A protein and the small-molecule ligand that binds it are described below.
Small molecule (SMILES): CCCC[C@@H](N)[C@H](O)C(=O)N[C@@H](C)C(=O)N[C@H](C=O)CC(C)C

Binding-site contacts:
Ligand atom CD1 contacts residue HIS63 of chain 1.A at 3.6 Å.
Ligand atom O1 contacts residue CO1 of chain 1.C at 2.1 Å.
Ligand atom CA contacts residue ASP97 of chain 1.A at 3.7 Å.
Ligand atom CA contacts residue CO1 of chain 1.D at 3.1 Å.
Ligand atom O1 contacts residue ASP97 of chain 1.A at 3.2 Å (salt-bridge).
Ligand atom O1 contacts residue GLU204 of chain 1.A at 2.7 Å (salt-bridge).
Ligand atom N contacts residue HIS178 of chain 1.A at 4.0 Å.
Ligand atom O contacts residue CO1 of chain 1.C at 2.5 Å.
Ligand atom CB contacts residue CYS169 of chain 1.A at 3.1 Å (hydrophobic).
Ligand atom O contacts residue HIS171 of chain 1.A at 2.9 Å (h-bond).
Ligand atom CD contacts residue CYS70 of chain 1.A at 3.9 Å (hydrophobic).
Ligand atom C contacts residue TYR168 of chain 1.A at 3.5 Å (hydrophobic).
Ligand atom CA contacts residue CO1 of chain 1.C at 3.7 Å.
Ligand atom O contacts residue HIS79 of chain 1.A at 3.0 Å (h-bond).
Ligand atom O contacts residue ASP108 of chain 1.A at 3.6 Å.
Ligand atom C contacts residue GLU204 of chain 1.A at 3.5 Å.
Ligand atom C contacts residue HIS178 of chain 1.A at 3.5 Å.
Ligand atom C1 contacts residue CO1 of chain 1.C at 2.9 Å.
Ligand atom O1 contacts residue GLU235 of chain 1.A at 2.8 Å (salt-bridge).
Ligand atom C1 contacts residue CO1 of chain 1.D at 2.8 Å.
Ligand atom CE contacts residue TYR62 of chain 1.A at 3.9 Å (hydrophobic).
Ligand atom N contacts residue GLU204 of chain 1.A at 3.8 Å.
Ligand atom O1 contacts residue ASP108 of chain 1.A at 2.9 Å (salt-bridge).
Ligand atom CA contacts residue ASP108 of chain 1.A at 3.8 Å.
Ligand atom N contacts residue CO1 of chain 1.D at 2.4 Å.
Ligand atom C1 contacts residue GLU204 of chain 1.A at 3.4 Å.
Ligand atom CA contacts residue HIS178 of chain 1.A at 3.6 Å.
Ligand atom O1 contacts residue CO1 of chain 1.D at 1.9 Å.
Ligand atom CE contacts residue TYR65 of chain 1.A at 3.9 Å (hydrophobic).
Ligand atom N contacts residue ASP108 of chain 1.A at 3.3 Å (salt-bridge).
Ligand atom N contacts residue ASP97 of chain 1.A at 3.1 Å (salt-bridge).
Ligand atom O contacts residue GLU204 of chain 1.A at 3.4 Å (salt-bridge).
Ligand atom CA contacts residue PHE177 of chain 1.A at 3.7 Å (hydrophobic).
Ligand atom N contacts residue THR99 of chain 1.A at 3.2 Å (h-bond).
Ligand atom O contacts residue HIS178 of chain 1.A at 2.6 Å (h-bond).
Ligand atom C1 contacts residue ASP97 of chain 1.A at 3.3 Å.
Ligand atom CG contacts residue PHE177 of chain 1.A at 3.6 Å (hydrophobic).
Ligand atom C contacts residue HIS171 of chain 1.A at 3.9 Å.
Ligand atom C contacts residue CO1 of chain 1.C at 3.0 Å.
Ligand atom C1 contacts residue ASP108 of chain 1.A at 3.7 Å.

Sequence of chain 1.A:
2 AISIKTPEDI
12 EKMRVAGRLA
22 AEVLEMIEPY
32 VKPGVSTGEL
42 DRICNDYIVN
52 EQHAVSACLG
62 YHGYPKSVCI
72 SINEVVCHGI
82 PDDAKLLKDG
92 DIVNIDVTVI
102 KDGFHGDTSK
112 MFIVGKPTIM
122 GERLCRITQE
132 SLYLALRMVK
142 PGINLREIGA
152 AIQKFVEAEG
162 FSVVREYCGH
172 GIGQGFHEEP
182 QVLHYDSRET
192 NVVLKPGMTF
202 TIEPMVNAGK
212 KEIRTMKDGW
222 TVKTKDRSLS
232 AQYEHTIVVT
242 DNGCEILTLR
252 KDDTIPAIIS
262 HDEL